Sequence of chain 1.B:
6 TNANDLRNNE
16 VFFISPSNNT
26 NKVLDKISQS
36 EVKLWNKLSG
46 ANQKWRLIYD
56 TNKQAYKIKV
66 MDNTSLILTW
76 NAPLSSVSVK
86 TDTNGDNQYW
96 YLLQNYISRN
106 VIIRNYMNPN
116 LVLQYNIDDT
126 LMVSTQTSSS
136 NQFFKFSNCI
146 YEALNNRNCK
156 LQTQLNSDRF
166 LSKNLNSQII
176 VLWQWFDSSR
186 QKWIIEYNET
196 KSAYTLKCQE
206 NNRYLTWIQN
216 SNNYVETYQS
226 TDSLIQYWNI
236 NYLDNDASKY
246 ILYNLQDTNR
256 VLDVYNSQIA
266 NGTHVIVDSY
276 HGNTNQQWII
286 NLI

This small molecule binds to this protein.
Small molecule (SMILES): CC(=O)N[C@@H]1[C@@H](O)[C@@H](O)[C@@H](CO)O[C@H]1O

Binding-site contacts:
Ligand atom C8 contacts residue TRP178 of chain 1.B at 3.7 Å (hydrophobic).
Ligand atom C2 contacts residue TRP178 of chain 1.B at 4.1 Å (hydrophobic).
Ligand atom C8 contacts residue VAL176 of chain 1.B at 4.3 Å (hydrophobic).
Ligand atom C3 contacts residue LEU170 of chain 1.B at 4.4 Å (hydrophobic).
Ligand atom C4 contacts residue TRP178 of chain 1.B at 4.1 Å (hydrophobic).
Ligand atom O7 contacts residue LYS168 of chain 1.B at 3.6 Å (salt-bridge).
Ligand atom O1 contacts residue ARG185 of chain 1.B at 3.3 Å (salt-bridge).
Ligand atom O1 contacts residue PHE181 of chain 1.B at 3.2 Å.
Ligand atom N2 contacts residue TRP178 of chain 1.B at 3.6 Å.
Ligand atom C7 contacts residue ARG185 of chain 1.B at 3.9 Å.
Ligand atom C2 contacts residue LEU170 of chain 1.B at 4.0 Å (hydrophobic).
Ligand atom O3 contacts residue TRP178 of chain 1.B at 4.2 Å.
Ligand atom C7 contacts residue ASN169 of chain 1.B at 3.4 Å.
Ligand atom C5 contacts residue TRP178 of chain 1.B at 4.1 Å (hydrophobic).
Ligand atom O4 contacts residue LEU170 of chain 1.B at 3.4 Å.
Ligand atom C8 contacts residue SER167 of chain 1.B at 3.7 Å.
Ligand atom O7 contacts residue ARG185 of chain 1.B at 2.8 Å (salt-bridge).
Ligand atom C7 contacts residue LEU170 of chain 1.B at 3.9 Å (hydrophobic).
Ligand atom O5 contacts residue LEU170 of chain 1.B at 4.3 Å.
Ligand atom C7 contacts residue TRP178 of chain 1.B at 4.2 Å (hydrophobic).
Ligand atom C1 contacts residue ARG185 of chain 1.B at 4.3 Å.
Ligand atom O3 contacts residue ASN169 of chain 1.B at 2.5 Å (h-bond).
Ligand atom C8 contacts residue PHE181 of chain 1.B at 4.3 Å (hydrophobic).
Ligand atom O3 contacts residue LEU170 of chain 1.B at 3.9 Å.
Ligand atom N2 contacts residue ASN169 of chain 1.B at 3.3 Å (h-bond).
Ligand atom O7 contacts residue ASN169 of chain 1.B at 3.9 Å.
Ligand atom C7 contacts residue LYS168 of chain 1.B at 3.9 Å.
Ligand atom C8 contacts residue LYS168 of chain 1.B at 3.5 Å.
Ligand atom C1 contacts residue TRP178 of chain 1.B at 3.9 Å (hydrophobic).
Ligand atom C7 contacts residue PHE181 of chain 1.B at 4.1 Å (hydrophobic).
Ligand atom O7 contacts residue PHE181 of chain 1.B at 3.9 Å.
Ligand atom N2 contacts residue LEU170 of chain 1.B at 4.4 Å.
Ligand atom C8 contacts residue ASN169 of chain 1.B at 3.7 Å.
Ligand atom C2 contacts residue ARG185 of chain 1.B at 4.3 Å.
Ligand atom O7 contacts residue LEU170 of chain 1.B at 3.3 Å (h-bond).
Ligand atom C3 contacts residue ASN169 of chain 1.B at 3.5 Å.
Ligand atom C3 contacts residue TRP178 of chain 1.B at 3.5 Å (hydrophobic).
Ligand atom C2 contacts residue ASN169 of chain 1.B at 3.8 Å.